Binding-site contacts:
Ligand atom N2 contacts residue SER403 of chain 1.B at 3.4 Å (h-bond).
Ligand atom C1 contacts residue ASN529 of chain 1.B at 1.4 Å.
Ligand atom C3 contacts residue SER403 of chain 1.B at 3.7 Å.
Ligand atom C8 contacts residue SER403 of chain 1.B at 3.7 Å.
Ligand atom C7 contacts residue ASN529 of chain 1.B at 3.1 Å.
Ligand atom C3 contacts residue ASN529 of chain 1.B at 3.8 Å.
Ligand atom C2 contacts residue SER403 of chain 1.B at 4.2 Å.
Ligand atom C5 contacts residue ASN529 of chain 1.B at 3.6 Å.
Ligand atom N2 contacts residue ASN529 of chain 1.B at 2.6 Å (h-bond).
Ligand atom O7 contacts residue ASN529 of chain 1.B at 4.0 Å.
Ligand atom C2 contacts residue ASN529 of chain 1.B at 2.5 Å.
Ligand atom O3 contacts residue SER403 of chain 1.B at 3.5 Å (h-bond).
Ligand atom C7 contacts residue SER403 of chain 1.B at 3.7 Å.
Ligand atom C8 contacts residue ASN529 of chain 1.B at 3.4 Å.
Ligand atom O5 contacts residue ASN529 of chain 1.B at 2.3 Å (h-bond).
Ligand atom C8 contacts residue LYS399 of chain 1.B at 4.4 Å.
Ligand atom C4 contacts residue ASN529 of chain 1.B at 4.2 Å.

Sequence of chain 1.B:
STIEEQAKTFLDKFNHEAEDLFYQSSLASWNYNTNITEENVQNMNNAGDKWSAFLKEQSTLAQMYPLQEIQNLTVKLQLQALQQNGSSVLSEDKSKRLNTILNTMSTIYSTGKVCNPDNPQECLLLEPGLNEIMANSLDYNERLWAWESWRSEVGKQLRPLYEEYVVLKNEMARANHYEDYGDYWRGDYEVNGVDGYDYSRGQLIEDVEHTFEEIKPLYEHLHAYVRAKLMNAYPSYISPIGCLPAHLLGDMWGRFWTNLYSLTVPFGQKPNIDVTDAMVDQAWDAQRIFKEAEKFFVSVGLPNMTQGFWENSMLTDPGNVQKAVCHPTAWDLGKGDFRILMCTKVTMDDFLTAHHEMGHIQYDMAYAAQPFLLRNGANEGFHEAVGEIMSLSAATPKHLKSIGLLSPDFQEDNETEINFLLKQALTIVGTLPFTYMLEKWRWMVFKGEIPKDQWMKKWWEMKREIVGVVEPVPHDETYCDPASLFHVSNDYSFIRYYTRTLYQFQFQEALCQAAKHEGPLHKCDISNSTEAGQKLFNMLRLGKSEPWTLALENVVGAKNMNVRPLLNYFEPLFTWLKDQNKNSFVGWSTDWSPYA

This small molecule binds to this protein.
Small molecule (SMILES): CC(=O)N[C@@H]1[C@@H](O)[C@H](O)[C@@H](CO)O[C@H]1O